Sequence of chain 1.A:
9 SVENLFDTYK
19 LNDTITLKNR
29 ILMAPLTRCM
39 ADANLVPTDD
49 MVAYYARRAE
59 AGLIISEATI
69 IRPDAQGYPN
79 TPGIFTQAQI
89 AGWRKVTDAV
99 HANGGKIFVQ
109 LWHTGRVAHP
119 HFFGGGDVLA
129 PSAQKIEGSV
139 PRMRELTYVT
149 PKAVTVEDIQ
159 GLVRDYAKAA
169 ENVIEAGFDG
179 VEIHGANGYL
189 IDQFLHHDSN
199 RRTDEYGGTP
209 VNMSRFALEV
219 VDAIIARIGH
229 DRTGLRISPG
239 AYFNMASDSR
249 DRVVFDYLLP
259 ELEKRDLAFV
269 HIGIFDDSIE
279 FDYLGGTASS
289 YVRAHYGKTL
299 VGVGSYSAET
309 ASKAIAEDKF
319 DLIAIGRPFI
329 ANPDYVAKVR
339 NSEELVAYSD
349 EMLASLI

The small molecule below binds the protein below.
Small molecule (SMILES): O=Cc1ccc(O)cc1

Binding-site contacts:
Ligand atom C1' contacts residue VAL171 of chain 1.A at 3.5 Å (hydrophobic).
Ligand atom O4 contacts residue ARG230 of chain 1.A at 4.2 Å.
Ligand atom C1 contacts residue ILE172 of chain 1.A at 3.9 Å (hydrophobic).
Ligand atom C2 contacts residue ILE172 of chain 1.A at 4.3 Å (hydrophobic).
Ligand atom C3 contacts residue PHE176 of chain 1.A at 4.3 Å (hydrophobic).
Ligand atom O1' contacts residue ASP177 of chain 1.A at 4.0 Å.
Ligand atom C1 contacts residue ARG230 of chain 1.A at 3.5 Å.
Ligand atom O1' contacts residue VAL171 of chain 1.A at 3.4 Å.
Ligand atom C5 contacts residue ARG230 of chain 1.A at 3.5 Å.
Ligand atom C6 contacts residue ILE172 of chain 1.A at 3.8 Å (hydrophobic).
Ligand atom O1' contacts residue PHE176 of chain 1.A at 4.3 Å.
Ligand atom C2 contacts residue ARG230 of chain 1.A at 4.2 Å.
Ligand atom O1' contacts residue ARG230 of chain 1.A at 3.4 Å.
Ligand atom C1' contacts residue ILE172 of chain 1.A at 4.3 Å (hydrophobic).
Ligand atom C5 contacts residue ILE172 of chain 1.A at 4.2 Å (hydrophobic).
Ligand atom C1' contacts residue GLY178 of chain 1.A at 4.0 Å.
Ligand atom C1' contacts residue PHE176 of chain 1.A at 3.3 Å (hydrophobic).
Ligand atom O1' contacts residue GLY178 of chain 1.A at 3.7 Å.
Ligand atom C1' contacts residue ARG230 of chain 1.A at 3.7 Å.
Ligand atom C4 contacts residue ARG230 of chain 1.A at 4.0 Å.
Ligand atom C6 contacts residue ARG230 of chain 1.A at 3.2 Å.
Ligand atom C4 contacts residue ILE172 of chain 1.A at 4.4 Å (hydrophobic).
Ligand atom C6 contacts residue ILE226 of chain 1.A at 4.4 Å (hydrophobic).
Ligand atom C3 contacts residue ARG230 of chain 1.A at 4.1 Å.
Ligand atom C1' contacts residue ILE226 of chain 1.A at 4.5 Å (hydrophobic).
Ligand atom O1' contacts residue ILE226 of chain 1.A at 3.6 Å.
Ligand atom C1 contacts residue PHE176 of chain 1.A at 3.7 Å (hydrophobic).
Ligand atom C3 contacts residue ILE172 of chain 1.A at 4.3 Å (hydrophobic).
Ligand atom C2 contacts residue PHE176 of chain 1.A at 3.2 Å (hydrophobic).
Ligand atom C1' contacts residue ASP177 of chain 1.A at 3.9 Å.